Sequence of chain 1.R:
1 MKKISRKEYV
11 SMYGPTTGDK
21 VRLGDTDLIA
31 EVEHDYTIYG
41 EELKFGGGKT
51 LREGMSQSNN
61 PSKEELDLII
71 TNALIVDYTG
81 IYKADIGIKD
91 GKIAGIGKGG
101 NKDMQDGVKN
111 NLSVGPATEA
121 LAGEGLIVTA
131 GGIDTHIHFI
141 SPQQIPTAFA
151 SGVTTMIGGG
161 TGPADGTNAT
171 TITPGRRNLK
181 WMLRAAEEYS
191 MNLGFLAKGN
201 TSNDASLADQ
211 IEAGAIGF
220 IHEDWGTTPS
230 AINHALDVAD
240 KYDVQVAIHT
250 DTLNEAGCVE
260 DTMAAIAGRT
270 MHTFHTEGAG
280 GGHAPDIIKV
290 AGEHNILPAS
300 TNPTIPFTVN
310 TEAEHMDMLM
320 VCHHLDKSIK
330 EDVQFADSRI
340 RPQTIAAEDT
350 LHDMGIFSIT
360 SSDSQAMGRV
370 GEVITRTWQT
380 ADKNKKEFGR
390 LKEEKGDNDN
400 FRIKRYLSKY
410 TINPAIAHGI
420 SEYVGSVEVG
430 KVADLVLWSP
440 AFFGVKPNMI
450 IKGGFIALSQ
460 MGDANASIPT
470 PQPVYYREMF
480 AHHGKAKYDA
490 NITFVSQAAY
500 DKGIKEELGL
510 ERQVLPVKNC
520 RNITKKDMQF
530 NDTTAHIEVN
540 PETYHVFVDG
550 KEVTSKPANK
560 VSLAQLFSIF

Binding-site contacts:
Ligand atom C03 contacts residue MET366 of chain 1.N at 3.8 Å (hydrophobic).
Ligand atom N18 contacts residue ASP362 of chain 1.N at 3.6 Å (salt-bridge).
Ligand atom C01 contacts residue LEU318 of chain 1.N at 3.9 Å (hydrophobic).
Ligand atom O17 contacts residue ALA365 of chain 1.N at 3.7 Å.
Ligand atom C07 contacts residue CYS321 of chain 1.N at 3.4 Å (hydrophobic).
Ligand atom C15 contacts residue HIS248 of chain 1.N at 3.6 Å.
Ligand atom O19 contacts residue NI1 of chain 1.BA at 2.0 Å (h-bond).
Ligand atom N09 contacts residue CYS321 of chain 1.N at 3.8 Å.
Ligand atom C15 contacts residue HIS221 of chain 1.N at 4.0 Å.
Ligand atom C11 contacts residue HIS322 of chain 1.N at 3.5 Å.
Ligand atom C16 contacts residue GLY279 of chain 1.N at 3.7 Å.
Ligand atom C05 contacts residue MET317 of chain 1.N at 3.8 Å (hydrophobic).
Ligand atom N12 contacts residue HIS322 of chain 1.N at 3.8 Å.
Ligand atom S14 contacts residue HIS248 of chain 1.N at 3.9 Å.
Ligand atom O19 contacts residue HIS248 of chain 1.N at 3.2 Å (h-bond).
Ligand atom N09 contacts residue HIS322 of chain 1.N at 3.9 Å.
Ligand atom O19 contacts residue HIS221 of chain 1.N at 3.1 Å (h-bond).
Ligand atom C10 contacts residue CYS321 of chain 1.N at 3.5 Å (hydrophobic).
Ligand atom C15 contacts residue GLY279 of chain 1.N at 3.9 Å.
Ligand atom C05 contacts residue ILE467 of chain 1.R at 3.7 Å (hydrophobic).
Ligand atom C13 contacts residue HIS322 of chain 1.N at 4.0 Å.
Ligand atom N18 contacts residue GLY279 of chain 1.N at 3.9 Å.
Ligand atom N18 contacts residue NI1 of chain 1.BA at 3.0 Å (h-bond).
Ligand atom C04 contacts residue MET366 of chain 1.N at 4.0 Å (hydrophobic).
Ligand atom C06 contacts residue CYS321 of chain 1.N at 3.6 Å (hydrophobic).
Ligand atom O19 contacts residue HIS274 of chain 1.N at 4.0 Å.
Ligand atom N18 contacts residue ALA169 of chain 1.N at 4.0 Å.
Ligand atom C08 contacts residue CYS321 of chain 1.N at 3.7 Å (hydrophobic).
Ligand atom S14 contacts residue GLY279 of chain 1.N at 3.6 Å (h-bond).
Ligand atom C04 contacts residue CYS321 of chain 1.N at 4.0 Å (hydrophobic).
Ligand atom O19 contacts residue KCX219 of chain 1.N at 3.2 Å (h-bond).
Ligand atom N18 contacts residue ALA365 of chain 1.N at 4.0 Å.
Ligand atom N18 contacts residue NI1 of chain 1.CA at 3.3 Å (h-bond).
Ligand atom O17 contacts residue GLY279 of chain 1.N at 4.0 Å.
Ligand atom C01 contacts residue ALA278 of chain 1.N at 3.6 Å (hydrophobic).
Ligand atom O19 contacts residue NI1 of chain 1.CA at 3.1 Å (h-bond).
Ligand atom C10 contacts residue HIS322 of chain 1.N at 3.6 Å.
Ligand atom O19 contacts residue ALA169 of chain 1.N at 3.5 Å (h-bond).
Ligand atom C05 contacts residue MET366 of chain 1.N at 3.7 Å (hydrophobic).
Ligand atom C01 contacts residue MET366 of chain 1.N at 3.7 Å (hydrophobic).

The protein below binds the small molecule below.
Small molecule (SMILES): Cc1cc(C)cc(-n2ccnc2SCC(=O)NO)c1

Sequence of chain 1.N:
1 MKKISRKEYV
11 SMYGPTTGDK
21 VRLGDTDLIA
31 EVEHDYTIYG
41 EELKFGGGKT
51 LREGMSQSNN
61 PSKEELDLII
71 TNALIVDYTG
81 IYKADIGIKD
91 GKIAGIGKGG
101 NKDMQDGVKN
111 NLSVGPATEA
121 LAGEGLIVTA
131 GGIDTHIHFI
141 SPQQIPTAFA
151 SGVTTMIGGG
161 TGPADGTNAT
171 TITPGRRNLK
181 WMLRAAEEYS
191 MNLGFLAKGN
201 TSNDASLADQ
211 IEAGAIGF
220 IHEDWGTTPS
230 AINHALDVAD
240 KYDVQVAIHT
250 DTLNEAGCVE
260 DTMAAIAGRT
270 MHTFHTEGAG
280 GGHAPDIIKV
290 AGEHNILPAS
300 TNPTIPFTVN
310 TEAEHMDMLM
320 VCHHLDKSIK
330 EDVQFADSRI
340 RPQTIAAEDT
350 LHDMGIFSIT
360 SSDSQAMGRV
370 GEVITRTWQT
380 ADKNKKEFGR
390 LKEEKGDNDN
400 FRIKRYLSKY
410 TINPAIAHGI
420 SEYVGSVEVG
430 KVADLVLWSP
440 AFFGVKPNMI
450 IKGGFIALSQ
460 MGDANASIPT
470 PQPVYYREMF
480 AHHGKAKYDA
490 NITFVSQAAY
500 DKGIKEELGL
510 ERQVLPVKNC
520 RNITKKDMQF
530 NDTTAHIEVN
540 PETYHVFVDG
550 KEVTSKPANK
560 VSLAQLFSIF